Sequence of chain 1.B:
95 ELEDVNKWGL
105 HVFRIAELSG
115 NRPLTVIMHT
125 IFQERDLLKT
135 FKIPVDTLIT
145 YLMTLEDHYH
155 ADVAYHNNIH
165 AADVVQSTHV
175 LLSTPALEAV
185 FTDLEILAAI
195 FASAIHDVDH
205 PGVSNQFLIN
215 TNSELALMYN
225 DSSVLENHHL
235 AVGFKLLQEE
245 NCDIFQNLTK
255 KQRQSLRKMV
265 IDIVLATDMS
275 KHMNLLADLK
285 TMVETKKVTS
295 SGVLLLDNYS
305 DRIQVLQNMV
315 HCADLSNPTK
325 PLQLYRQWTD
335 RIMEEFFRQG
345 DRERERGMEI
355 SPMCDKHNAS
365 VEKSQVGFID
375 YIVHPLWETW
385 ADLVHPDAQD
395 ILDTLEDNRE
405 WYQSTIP

Binding-site contacts:
Ligand atom O36 contacts residue HIS160 of chain 1.B at 3.4 Å (h-bond).
Ligand atom O35 contacts residue HIS160 of chain 1.B at 2.5 Å (h-bond).
Ligand atom O7 contacts residue PHE372 of chain 1.B at 3.3 Å.
Ligand atom C3 contacts residue PHE372 of chain 1.B at 3.6 Å (hydrophobic).
Ligand atom O36 contacts residue HIS164 of chain 1.B at 3.0 Å (h-bond).
Ligand atom C11 contacts residue PHE372 of chain 1.B at 3.5 Å (hydrophobic).
Ligand atom C20 contacts residue TRP332 of chain 1.B at 3.6 Å (hydrophobic).
Ligand atom O36 contacts residue ZN1 of chain 1.F at 2.3 Å.
Ligand atom C25 contacts residue MET273 of chain 1.B at 3.5 Å (hydrophobic).
Ligand atom C9 contacts residue PHE372 of chain 1.B at 3.6 Å (hydrophobic).
Ligand atom C4 contacts residue PHE372 of chain 1.B at 3.4 Å (hydrophobic).
Ligand atom C29 contacts residue MET273 of chain 1.B at 3.7 Å (hydrophobic).
Ligand atom C17 contacts residue ASN321 of chain 1.B at 3.4 Å.
Ligand atom C18 contacts residue ILE336 of chain 1.B at 3.9 Å (hydrophobic).
Ligand atom C18 contacts residue TYR159 of chain 1.B at 3.8 Å (hydrophobic).
Ligand atom C21 contacts residue PRO322 of chain 1.B at 3.8 Å (hydrophobic).
Ligand atom C8 contacts residue PHE372 of chain 1.B at 3.7 Å (hydrophobic).
Ligand atom C3 contacts residue MET357 of chain 1.B at 3.7 Å (hydrophobic).
Ligand atom C33 contacts residue HIS160 of chain 1.B at 3.6 Å.
Ligand atom C34 contacts residue ZN1 of chain 1.F at 3.2 Å.
Ligand atom C34 contacts residue HIS160 of chain 1.B at 2.9 Å.
Ligand atom O36 contacts residue ASP318 of chain 1.B at 2.9 Å (salt-bridge).
Ligand atom O36 contacts residue TYR159 of chain 1.B at 3.6 Å.
Ligand atom C21 contacts residue GLN369 of chain 1.B at 3.7 Å.
Ligand atom O15 contacts residue ILE336 of chain 1.B at 3.6 Å.
Ligand atom C20 contacts residue GLN369 of chain 1.B at 3.8 Å.
Ligand atom O15 contacts residue GLN369 of chain 1.B at 3.1 Å (h-bond).
Ligand atom C27 contacts residue MET273 of chain 1.B at 3.7 Å (hydrophobic).
Ligand atom C10 contacts residue PHE372 of chain 1.B at 3.7 Å (hydrophobic).
Ligand atom O35 contacts residue MG1 of chain 1.G at 3.4 Å.
Ligand atom C5 contacts residue PHE372 of chain 1.B at 3.5 Å (hydrophobic).
Ligand atom O35 contacts residue ZN1 of chain 1.F at 3.5 Å.
Ligand atom C34 contacts residue ASP318 of chain 1.B at 3.7 Å.
Ligand atom O7 contacts residue MET357 of chain 1.B at 3.6 Å (h-bond).
Ligand atom C17 contacts residue TYR159 of chain 1.B at 3.7 Å (hydrophobic).
Ligand atom C31 contacts residue LEU319 of chain 1.B at 3.5 Å (hydrophobic).
Ligand atom C20 contacts residue THR333 of chain 1.B at 3.6 Å.
Ligand atom O36 contacts residue ASP201 of chain 1.B at 3.7 Å.
Ligand atom C26 contacts residue MET273 of chain 1.B at 3.8 Å (hydrophobic).
Ligand atom C20 contacts residue ILE336 of chain 1.B at 3.7 Å (hydrophobic).

A small-molecule ligand and the protein it binds are described below.
Small molecule (SMILES): COc1c(O)cc2oc3cc4c(c(OC/C=C/C(=O)O)c3c(=O)c2c1CC=C(C)C)C=CC(C)(C)O4